The protein below binds the small molecule below.
Small molecule (SMILES): CC(=O)N[C@@H]1[C@@H](O)[C@H](O)[C@@H](CO)O[C@H]1O

Binding-site contacts:
Ligand atom O6 contacts residue GLN864 of chain 1.B at 4.3 Å.
Ligand atom C1 contacts residue ASN1043 of chain 1.A at 1.4 Å.
Ligand atom C7 contacts residue ASN1043 of chain 1.A at 3.2 Å.
Ligand atom C2 contacts residue ASN1043 of chain 1.A at 2.4 Å.
Ligand atom C8 contacts residue ARG1042 of chain 1.A at 4.0 Å.
Ligand atom C6 contacts residue GLN864 of chain 1.B at 4.2 Å.
Ligand atom N2 contacts residue ASN1043 of chain 1.A at 3.0 Å (h-bond).
Ligand atom C5 contacts residue GLN864 of chain 1.B at 4.3 Å.
Ligand atom C5 contacts residue ASN1043 of chain 1.A at 3.6 Å.
Ligand atom O6 contacts residue ASN1043 of chain 1.A at 4.4 Å.
Ligand atom C4 contacts residue ASN1043 of chain 1.A at 4.2 Å.
Ligand atom O5 contacts residue ASN1043 of chain 1.A at 2.3 Å (h-bond).
Ligand atom C8 contacts residue GLU1041 of chain 1.A at 4.0 Å.
Ligand atom C3 contacts residue ASN1043 of chain 1.A at 3.8 Å.
Ligand atom O7 contacts residue ASN1043 of chain 1.A at 2.9 Å (h-bond).
Ligand atom C8 contacts residue ASN1043 of chain 1.A at 4.2 Å.

Sequence of chain 1.B:
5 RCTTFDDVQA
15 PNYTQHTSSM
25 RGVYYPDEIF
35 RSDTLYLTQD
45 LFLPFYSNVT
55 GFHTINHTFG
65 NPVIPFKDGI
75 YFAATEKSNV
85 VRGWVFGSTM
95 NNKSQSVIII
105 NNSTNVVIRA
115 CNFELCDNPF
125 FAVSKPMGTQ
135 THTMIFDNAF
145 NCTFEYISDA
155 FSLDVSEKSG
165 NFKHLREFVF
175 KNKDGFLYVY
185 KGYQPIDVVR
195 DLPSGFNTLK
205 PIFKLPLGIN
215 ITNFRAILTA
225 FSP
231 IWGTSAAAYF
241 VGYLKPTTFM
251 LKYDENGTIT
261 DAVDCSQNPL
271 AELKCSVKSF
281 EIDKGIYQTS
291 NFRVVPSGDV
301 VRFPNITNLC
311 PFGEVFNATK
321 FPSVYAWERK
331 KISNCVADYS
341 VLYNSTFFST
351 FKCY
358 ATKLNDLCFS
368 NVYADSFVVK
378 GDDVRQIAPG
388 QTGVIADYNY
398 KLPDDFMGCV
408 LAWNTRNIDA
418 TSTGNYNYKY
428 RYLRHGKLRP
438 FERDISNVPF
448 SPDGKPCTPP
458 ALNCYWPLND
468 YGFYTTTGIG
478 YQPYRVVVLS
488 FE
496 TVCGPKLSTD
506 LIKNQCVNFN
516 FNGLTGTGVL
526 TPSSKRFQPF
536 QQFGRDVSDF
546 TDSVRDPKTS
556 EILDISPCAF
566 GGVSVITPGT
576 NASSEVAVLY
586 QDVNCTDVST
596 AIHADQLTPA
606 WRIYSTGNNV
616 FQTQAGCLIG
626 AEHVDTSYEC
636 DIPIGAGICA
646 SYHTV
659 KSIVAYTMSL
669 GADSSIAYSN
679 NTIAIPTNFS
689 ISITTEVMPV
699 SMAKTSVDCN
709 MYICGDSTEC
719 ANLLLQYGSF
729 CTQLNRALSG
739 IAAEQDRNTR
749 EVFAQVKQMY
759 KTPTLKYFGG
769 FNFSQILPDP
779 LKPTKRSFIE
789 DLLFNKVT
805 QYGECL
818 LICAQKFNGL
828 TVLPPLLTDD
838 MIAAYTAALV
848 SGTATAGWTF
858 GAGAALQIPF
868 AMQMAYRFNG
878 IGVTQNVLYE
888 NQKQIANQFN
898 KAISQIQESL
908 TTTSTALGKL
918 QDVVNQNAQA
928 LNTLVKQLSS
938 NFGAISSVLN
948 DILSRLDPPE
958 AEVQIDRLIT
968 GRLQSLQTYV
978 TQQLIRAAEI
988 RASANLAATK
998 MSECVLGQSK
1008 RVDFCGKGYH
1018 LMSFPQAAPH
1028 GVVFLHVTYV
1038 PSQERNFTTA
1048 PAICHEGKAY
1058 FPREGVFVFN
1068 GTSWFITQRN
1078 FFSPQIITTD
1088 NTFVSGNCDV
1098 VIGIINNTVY

Sequence of chain 1.A:
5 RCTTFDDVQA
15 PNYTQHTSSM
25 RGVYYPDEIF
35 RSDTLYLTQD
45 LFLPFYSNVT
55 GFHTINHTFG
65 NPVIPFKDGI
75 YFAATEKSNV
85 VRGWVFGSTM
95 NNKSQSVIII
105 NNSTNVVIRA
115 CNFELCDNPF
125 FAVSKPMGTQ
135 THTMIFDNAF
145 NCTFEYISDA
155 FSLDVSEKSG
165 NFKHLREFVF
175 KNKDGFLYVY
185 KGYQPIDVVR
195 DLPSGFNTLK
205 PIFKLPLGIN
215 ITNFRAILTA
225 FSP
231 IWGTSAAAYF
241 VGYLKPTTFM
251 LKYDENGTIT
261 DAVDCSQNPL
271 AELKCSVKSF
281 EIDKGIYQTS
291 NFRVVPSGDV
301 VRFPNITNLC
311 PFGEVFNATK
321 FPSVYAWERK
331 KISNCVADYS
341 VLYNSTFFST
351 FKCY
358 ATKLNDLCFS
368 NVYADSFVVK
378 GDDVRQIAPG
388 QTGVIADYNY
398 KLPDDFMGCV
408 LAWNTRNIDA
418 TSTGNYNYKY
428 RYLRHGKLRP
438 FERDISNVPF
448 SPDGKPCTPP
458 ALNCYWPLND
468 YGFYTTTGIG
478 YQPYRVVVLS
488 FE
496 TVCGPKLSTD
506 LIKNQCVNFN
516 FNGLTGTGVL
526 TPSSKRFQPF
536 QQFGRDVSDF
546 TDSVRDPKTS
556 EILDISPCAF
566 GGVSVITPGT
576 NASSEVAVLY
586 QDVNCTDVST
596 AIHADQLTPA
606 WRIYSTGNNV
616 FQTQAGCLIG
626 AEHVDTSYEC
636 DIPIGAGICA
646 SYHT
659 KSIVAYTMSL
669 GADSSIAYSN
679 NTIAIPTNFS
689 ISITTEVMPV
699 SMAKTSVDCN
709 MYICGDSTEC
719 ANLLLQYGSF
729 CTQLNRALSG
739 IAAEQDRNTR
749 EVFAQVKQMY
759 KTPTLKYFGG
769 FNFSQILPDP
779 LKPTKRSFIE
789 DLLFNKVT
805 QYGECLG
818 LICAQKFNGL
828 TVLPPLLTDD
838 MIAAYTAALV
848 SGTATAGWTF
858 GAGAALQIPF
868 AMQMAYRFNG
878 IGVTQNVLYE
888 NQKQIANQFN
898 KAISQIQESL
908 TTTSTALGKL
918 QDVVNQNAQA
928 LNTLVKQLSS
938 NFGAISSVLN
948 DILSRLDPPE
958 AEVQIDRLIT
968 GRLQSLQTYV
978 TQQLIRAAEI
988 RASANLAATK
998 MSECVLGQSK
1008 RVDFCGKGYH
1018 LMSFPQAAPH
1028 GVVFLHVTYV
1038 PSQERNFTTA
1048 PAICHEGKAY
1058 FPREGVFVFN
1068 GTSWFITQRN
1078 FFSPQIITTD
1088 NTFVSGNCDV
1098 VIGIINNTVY